Sequence of chain 1.A:
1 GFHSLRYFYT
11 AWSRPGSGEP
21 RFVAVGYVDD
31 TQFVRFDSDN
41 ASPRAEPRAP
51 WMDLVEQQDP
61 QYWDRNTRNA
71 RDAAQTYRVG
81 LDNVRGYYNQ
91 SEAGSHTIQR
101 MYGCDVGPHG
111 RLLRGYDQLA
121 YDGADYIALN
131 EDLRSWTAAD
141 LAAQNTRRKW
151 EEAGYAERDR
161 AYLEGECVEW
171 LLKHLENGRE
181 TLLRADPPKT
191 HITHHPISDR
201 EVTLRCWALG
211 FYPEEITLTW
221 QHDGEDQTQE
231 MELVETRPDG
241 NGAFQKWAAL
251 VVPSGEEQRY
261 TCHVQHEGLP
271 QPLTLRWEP

The protein below binds the small molecule below.
Small molecule (SMILES): CC[C@H](C)[C@H](NC(=O)[C@H](Cc1ccc(O)cc1)NC(=O)[C@@H](N)CC(=O)O)C(=O)N[C@@H](CC(N)=O)C(=O)N[C@H](C(=O)N[C@@H](CC(N)=O)C(=O)N[C@@H](CC(C)C)C(=O)N[C@H](C(=O)N1CCC[C@H]1C(=O)O)C(C)C)[C@@H](C)O

Binding-site contacts:
Ligand atom ND2 contacts residue ALA73 of chain 1.A at 3.4 Å.
Ligand atom N contacts residue ASN66 of chain 1.A at 2.9 Å (h-bond).
Ligand atom O contacts residue TYR7 of chain 1.A at 3.3 Å (h-bond).
Ligand atom OD2 contacts residue ARG65 of chain 1.A at 2.6 Å (salt-bridge).
Ligand atom C contacts residue TYR87 of chain 1.A at 3.5 Å (hydrophobic).
Ligand atom CA contacts residue ASN66 of chain 1.A at 3.1 Å.
Ligand atom CD1 contacts residue TYR7 of chain 1.A at 3.5 Å (hydrophobic).
Ligand atom CG contacts residue ASN66 of chain 1.A at 3.4 Å.
Ligand atom CA contacts residue TYR102 of chain 1.A at 3.4 Å (hydrophobic).
Ligand atom O contacts residue TYR162 of chain 1.A at 2.6 Å (h-bond).
Ligand atom C contacts residue TYR7 of chain 1.A at 3.2 Å (hydrophobic).
Ligand atom CD2 contacts residue ASN66 of chain 1.A at 3.4 Å.
Ligand atom CG2 contacts residue ASN83 of chain 1.A at 3.5 Å.
Ligand atom CD2 contacts residue TYR155 of chain 1.A at 3.5 Å (hydrophobic).
Ligand atom OD1 contacts residue TYR62 of chain 1.A at 3.1 Å.
Ligand atom OXT contacts residue TYR87 of chain 1.A at 3.2 Å (h-bond).
Ligand atom CG2 contacts residue TYR102 of chain 1.A at 3.4 Å (hydrophobic).
Ligand atom CG contacts residue ARG65 of chain 1.A at 3.1 Å.
Ligand atom C contacts residue ASN66 of chain 1.A at 3.5 Å.
Ligand atom N contacts residue TYR102 of chain 1.A at 2.9 Å (h-bond).
Ligand atom CG2 contacts residue THR76 of chain 1.A at 3.3 Å.
Ligand atom OD1 contacts residue ARG100 of chain 1.A at 2.7 Å (salt-bridge).
Ligand atom C contacts residue THR146 of chain 1.A at 3.5 Å.
Ligand atom O contacts residue TRP150 of chain 1.A at 3.2 Å.
Ligand atom O contacts residue ASN69 of chain 1.A at 3.0 Å (h-bond).
Ligand atom CA contacts residue ASN69 of chain 1.A at 3.4 Å.
Ligand atom O contacts residue THR146 of chain 1.A at 2.6 Å (h-bond).
Ligand atom CG contacts residue TRP150 of chain 1.A at 3.4 Å (hydrophobic).
Ligand atom OD1 contacts residue ARG65 of chain 1.A at 3.0 Å (salt-bridge).
Ligand atom N contacts residue TYR7 of chain 1.A at 3.4 Å (h-bond).
Ligand atom CA contacts residue TYR155 of chain 1.A at 3.5 Å (hydrophobic).
Ligand atom O contacts residue TYR87 of chain 1.A at 2.9 Å (h-bond).
Ligand atom OXT contacts residue ASN83 of chain 1.A at 3.0 Å (h-bond).
Ligand atom O contacts residue TYR155 of chain 1.A at 2.6 Å (h-bond).
Ligand atom CB contacts residue ASN69 of chain 1.A at 3.3 Å.
Ligand atom OD1 contacts residue ASN66 of chain 1.A at 2.5 Å (h-bond).
Ligand atom OH contacts residue ARG35 of chain 1.A at 3.4 Å.
Ligand atom CD2 contacts residue TRP150 of chain 1.A at 3.4 Å (hydrophobic).
Ligand atom OH contacts residue ALA24 of chain 1.A at 2.9 Å (h-bond).
Ligand atom O contacts residue TRP150 of chain 1.A at 3.0 Å (h-bond).